This protein binds this small molecule.
Small molecule (SMILES): CC(=O)N[C@H]1[C@H](O[C@H]2[C@H](O)[C@@H](NC(C)=O)CO[C@@H]2CO)O[C@H](CO)[C@@H](O[C@@H]2O[C@H](CO[C@H]3O[C@H](CO)[C@@H](O)[C@H](O[C@H]4O[C@H](CO)[C@@H](O)[C@H](O)[C@@H]4O)[C@@H]3O)[C@@H](O)[C@H](O[C@H]3O[C@H](CO)[C@@H](O)[C@H](O)[C@@H]3O)[C@@H]2O)[C@@H]1O

Binding-site contacts:
Ligand atom O5 contacts residue LEU647 of chain 2.A at 3.5 Å.
Ligand atom C2 contacts residue LEU647 of chain 2.A at 4.0 Å (hydrophobic).
Ligand atom C1 contacts residue TRP649 of chain 2.A at 3.9 Å (hydrophobic).
Ligand atom O7 contacts residue ASN56 of chain 2.A at 3.8 Å.
Ligand atom C3 contacts residue ASN56 of chain 2.A at 3.7 Å.
Ligand atom O5 contacts residue TRP649 of chain 2.A at 3.5 Å.
Ligand atom O6 contacts residue TRP649 of chain 2.A at 3.7 Å.
Ligand atom O5 contacts residue ASN56 of chain 2.A at 2.3 Å (h-bond).
Ligand atom C6 contacts residue TRP649 of chain 2.A at 3.9 Å (hydrophobic).
Ligand atom C4 contacts residue LEU647 of chain 2.A at 3.8 Å (hydrophobic).
Ligand atom C3 contacts residue TRP649 of chain 2.A at 4.0 Å (hydrophobic).
Ligand atom C4 contacts residue TRP649 of chain 2.A at 3.9 Å (hydrophobic).
Ligand atom O3 contacts residue GLY201 of chain 1.A at 3.8 Å.
Ligand atom C8 contacts residue ALA200 of chain 1.A at 3.7 Å (hydrophobic).
Ligand atom O5 contacts residue LYS403 of chain 2.A at 4.0 Å.
Ligand atom O2 contacts residue GLY201 of chain 1.A at 4.0 Å.
Ligand atom C5 contacts residue ASN56 of chain 2.A at 3.6 Å.
Ligand atom O6 contacts residue TRP649 of chain 2.A at 3.8 Å.
Ligand atom O6 contacts residue PRO652 of chain 2.A at 3.3 Å.
Ligand atom C2 contacts residue TRP649 of chain 2.A at 3.9 Å (hydrophobic).
Ligand atom C4 contacts residue GLY201 of chain 1.A at 3.5 Å.
Ligand atom C6 contacts residue TYR207 of chain 1.A at 3.5 Å (hydrophobic).
Ligand atom O4 contacts residue TRP649 of chain 2.A at 3.7 Å.
Ligand atom C7 contacts residue ASN56 of chain 2.A at 3.6 Å.
Ligand atom O6 contacts residue LYS403 of chain 2.A at 3.1 Å (salt-bridge).
Ligand atom O6 contacts residue TYR207 of chain 1.A at 3.5 Å (h-bond).
Ligand atom C6 contacts residue VAL648 of chain 2.A at 3.5 Å (hydrophobic).
Ligand atom O4 contacts residue GLY201 of chain 1.A at 3.9 Å.
Ligand atom O6 contacts residue VAL648 of chain 2.A at 4.0 Å.
Ligand atom N2 contacts residue ASN56 of chain 2.A at 2.9 Å (h-bond).
Ligand atom O5 contacts residue TRP649 of chain 2.A at 3.5 Å.
Ligand atom O3 contacts residue TRP649 of chain 2.A at 3.5 Å.
Ligand atom O5 contacts residue ALA200 of chain 1.A at 3.8 Å.
Ligand atom C2 contacts residue ASN56 of chain 2.A at 2.4 Å.
Ligand atom O2 contacts residue ALA200 of chain 1.A at 3.7 Å.
Ligand atom C1 contacts residue ASN56 of chain 2.A at 1.4 Å.
Ligand atom C6 contacts residue PRO652 of chain 2.A at 3.7 Å (hydrophobic).
Ligand atom C5 contacts residue TRP649 of chain 2.A at 3.7 Å (hydrophobic).
Ligand atom C6 contacts residue LEU647 of chain 2.A at 3.9 Å (hydrophobic).
Ligand atom O6 contacts residue TYR663 of chain 2.A at 3.7 Å.

Sequence of chain 2.A:
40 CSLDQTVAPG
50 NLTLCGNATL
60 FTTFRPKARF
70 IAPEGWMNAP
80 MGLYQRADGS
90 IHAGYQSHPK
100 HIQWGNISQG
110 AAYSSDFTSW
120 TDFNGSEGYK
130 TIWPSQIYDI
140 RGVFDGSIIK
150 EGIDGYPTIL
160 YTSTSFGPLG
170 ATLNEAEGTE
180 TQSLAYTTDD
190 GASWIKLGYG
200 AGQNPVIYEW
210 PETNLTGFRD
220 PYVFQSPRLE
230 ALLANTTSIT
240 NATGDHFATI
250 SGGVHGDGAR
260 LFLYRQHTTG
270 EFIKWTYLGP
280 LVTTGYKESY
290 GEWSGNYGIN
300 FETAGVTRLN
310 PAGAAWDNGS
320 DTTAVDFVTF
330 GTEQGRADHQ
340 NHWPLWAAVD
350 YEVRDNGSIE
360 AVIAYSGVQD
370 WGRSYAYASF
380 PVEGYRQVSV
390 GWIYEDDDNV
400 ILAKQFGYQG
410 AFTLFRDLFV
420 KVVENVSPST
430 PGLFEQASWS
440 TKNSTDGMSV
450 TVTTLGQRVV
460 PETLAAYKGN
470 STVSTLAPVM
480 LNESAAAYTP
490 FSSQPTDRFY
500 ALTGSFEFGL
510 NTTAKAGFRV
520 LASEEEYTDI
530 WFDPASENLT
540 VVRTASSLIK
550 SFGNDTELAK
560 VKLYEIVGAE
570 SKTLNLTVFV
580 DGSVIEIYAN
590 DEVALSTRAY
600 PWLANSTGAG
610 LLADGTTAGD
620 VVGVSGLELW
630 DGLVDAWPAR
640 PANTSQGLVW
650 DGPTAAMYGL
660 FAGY

Sequence of chain 1.A:
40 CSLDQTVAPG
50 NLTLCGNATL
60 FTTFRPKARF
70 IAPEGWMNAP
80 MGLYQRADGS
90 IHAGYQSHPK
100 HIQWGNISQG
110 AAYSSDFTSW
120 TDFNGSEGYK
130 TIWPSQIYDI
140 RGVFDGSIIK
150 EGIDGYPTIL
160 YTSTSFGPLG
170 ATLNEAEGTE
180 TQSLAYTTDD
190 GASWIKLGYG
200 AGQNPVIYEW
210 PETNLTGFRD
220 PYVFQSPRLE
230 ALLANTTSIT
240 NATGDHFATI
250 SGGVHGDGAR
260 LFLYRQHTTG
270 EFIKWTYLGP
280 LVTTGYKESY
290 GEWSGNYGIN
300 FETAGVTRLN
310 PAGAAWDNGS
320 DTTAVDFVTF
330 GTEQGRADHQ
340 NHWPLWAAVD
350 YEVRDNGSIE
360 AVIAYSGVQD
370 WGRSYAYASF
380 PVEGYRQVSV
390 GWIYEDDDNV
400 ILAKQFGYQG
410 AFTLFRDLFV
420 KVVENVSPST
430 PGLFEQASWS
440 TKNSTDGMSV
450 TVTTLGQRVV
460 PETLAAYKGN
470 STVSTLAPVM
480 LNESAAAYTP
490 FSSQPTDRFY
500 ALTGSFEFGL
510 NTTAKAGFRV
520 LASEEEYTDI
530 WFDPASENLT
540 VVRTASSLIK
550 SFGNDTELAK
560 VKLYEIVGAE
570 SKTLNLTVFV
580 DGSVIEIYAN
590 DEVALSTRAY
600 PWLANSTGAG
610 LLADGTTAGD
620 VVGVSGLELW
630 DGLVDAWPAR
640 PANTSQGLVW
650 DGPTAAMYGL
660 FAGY